Binding-site contacts:
Ligand atom N contacts residue TYR7 of chain 1.A at 3.6 Å (h-bond).
Ligand atom CB contacts residue THR73 of chain 1.A at 3.5 Å.
Ligand atom CB contacts residue TYR99 of chain 1.A at 3.4 Å (hydrophobic).
Ligand atom N contacts residue TYR99 of chain 1.A at 2.9 Å (h-bond).
Ligand atom O contacts residue LYS66 of chain 1.A at 3.6 Å.
Ligand atom CB contacts residue GLU63 of chain 1.A at 3.5 Å.
Ligand atom OXT contacts residue THR143 of chain 1.A at 2.8 Å (h-bond).
Ligand atom N contacts residue TYR171 of chain 1.A at 2.7 Å (h-bond).
Ligand atom O contacts residue HIS70 of chain 1.A at 3.4 Å.
Ligand atom CD1 contacts residue TYR116 of chain 1.A at 3.2 Å (hydrophobic).
Ligand atom CA contacts residue GLU63 of chain 1.A at 3.5 Å.
Ligand atom OH contacts residue GLN155 of chain 1.A at 2.9 Å.
Ligand atom CA contacts residue TYR7 of chain 1.A at 3.3 Å (hydrophobic).
Ligand atom CG contacts residue GLU63 of chain 1.A at 3.3 Å.
Ligand atom OH contacts residue LEU156 of chain 1.A at 3.5 Å (h-bond).
Ligand atom O contacts residue TYR159 of chain 1.A at 2.6 Å (h-bond).
Ligand atom OXT contacts residue LYS146 of chain 1.A at 3.3 Å (salt-bridge).
Ligand atom O contacts residue LYS66 of chain 1.A at 2.8 Å (salt-bridge).
Ligand atom CD1 contacts residue VAL67 of chain 1.A at 3.5 Å (hydrophobic).
Ligand atom CD2 contacts residue TYR159 of chain 1.A at 3.5 Å (hydrophobic).
Ligand atom N contacts residue TYR7 of chain 1.A at 2.9 Å (h-bond).
Ligand atom C contacts residue LYS146 of chain 1.A at 3.3 Å.
Ligand atom CB contacts residue TRP167 of chain 1.A at 3.5 Å (hydrophobic).
Ligand atom CD2 contacts residue TRP147 of chain 1.A at 3.5 Å (hydrophobic).
Ligand atom C contacts residue TYR7 of chain 1.A at 3.4 Å (hydrophobic).
Ligand atom OG contacts residue LYS66 of chain 1.A at 3.0 Å (salt-bridge).
Ligand atom N contacts residue LYS66 of chain 1.A at 3.6 Å (salt-bridge).
Ligand atom CE1 contacts residue LEU156 of chain 1.A at 3.3 Å (hydrophobic).
Ligand atom CA contacts residue ASP77 of chain 1.A at 3.6 Å.
Ligand atom O contacts residue LYS146 of chain 1.A at 2.8 Å (salt-bridge).
Ligand atom CD2 contacts residue TYR7 of chain 1.A at 3.3 Å (hydrophobic).
Ligand atom N contacts residue GLU63 of chain 1.A at 2.9 Å (salt-bridge).
Ligand atom OXT contacts residue TYR84 of chain 1.A at 2.9 Å (h-bond).
Ligand atom OG contacts residue GLU63 of chain 1.A at 3.2 Å (salt-bridge).
Ligand atom CG contacts residue ASP77 of chain 1.A at 3.5 Å.
Ligand atom O contacts residue TRP147 of chain 1.A at 2.9 Å (h-bond).
Ligand atom CD1 contacts residue LEU156 of chain 1.A at 3.5 Å (hydrophobic).
Ligand atom CG1 contacts residue GLN155 of chain 1.A at 3.3 Å.
Ligand atom CA contacts residue TYR171 of chain 1.A at 3.5 Å (hydrophobic).
Ligand atom N contacts residue ASP77 of chain 1.A at 3.0 Å (salt-bridge).

Sequence of chain 1.A:
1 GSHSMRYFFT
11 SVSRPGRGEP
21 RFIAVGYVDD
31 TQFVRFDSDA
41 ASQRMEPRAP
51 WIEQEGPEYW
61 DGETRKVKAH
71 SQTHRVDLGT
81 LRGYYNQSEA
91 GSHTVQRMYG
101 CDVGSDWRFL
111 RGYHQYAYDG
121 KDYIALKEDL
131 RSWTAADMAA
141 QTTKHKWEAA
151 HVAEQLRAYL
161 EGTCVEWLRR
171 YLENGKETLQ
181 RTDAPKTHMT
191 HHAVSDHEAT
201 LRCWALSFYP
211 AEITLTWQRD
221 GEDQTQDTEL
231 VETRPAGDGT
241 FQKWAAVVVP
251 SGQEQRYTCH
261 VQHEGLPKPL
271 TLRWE

A protein and the small-molecule ligand that binds it are described below.
Small molecule (SMILES): CC(C)C[C@H](NC(=O)[C@@H](NC(=O)[C@H](C)NC(=O)[C@@H](NC(=O)[C@@H](NC(=O)[C@H](CC(N)=O)NC(=O)[C@H](Cc1ccc(O)cc1)NC(=O)[C@H](CC(C)C)NC(=O)[C@@H](N)CO)C(C)C)C(C)C)[C@@H](C)O)C(=O)O